Sequence of chain 1.B:
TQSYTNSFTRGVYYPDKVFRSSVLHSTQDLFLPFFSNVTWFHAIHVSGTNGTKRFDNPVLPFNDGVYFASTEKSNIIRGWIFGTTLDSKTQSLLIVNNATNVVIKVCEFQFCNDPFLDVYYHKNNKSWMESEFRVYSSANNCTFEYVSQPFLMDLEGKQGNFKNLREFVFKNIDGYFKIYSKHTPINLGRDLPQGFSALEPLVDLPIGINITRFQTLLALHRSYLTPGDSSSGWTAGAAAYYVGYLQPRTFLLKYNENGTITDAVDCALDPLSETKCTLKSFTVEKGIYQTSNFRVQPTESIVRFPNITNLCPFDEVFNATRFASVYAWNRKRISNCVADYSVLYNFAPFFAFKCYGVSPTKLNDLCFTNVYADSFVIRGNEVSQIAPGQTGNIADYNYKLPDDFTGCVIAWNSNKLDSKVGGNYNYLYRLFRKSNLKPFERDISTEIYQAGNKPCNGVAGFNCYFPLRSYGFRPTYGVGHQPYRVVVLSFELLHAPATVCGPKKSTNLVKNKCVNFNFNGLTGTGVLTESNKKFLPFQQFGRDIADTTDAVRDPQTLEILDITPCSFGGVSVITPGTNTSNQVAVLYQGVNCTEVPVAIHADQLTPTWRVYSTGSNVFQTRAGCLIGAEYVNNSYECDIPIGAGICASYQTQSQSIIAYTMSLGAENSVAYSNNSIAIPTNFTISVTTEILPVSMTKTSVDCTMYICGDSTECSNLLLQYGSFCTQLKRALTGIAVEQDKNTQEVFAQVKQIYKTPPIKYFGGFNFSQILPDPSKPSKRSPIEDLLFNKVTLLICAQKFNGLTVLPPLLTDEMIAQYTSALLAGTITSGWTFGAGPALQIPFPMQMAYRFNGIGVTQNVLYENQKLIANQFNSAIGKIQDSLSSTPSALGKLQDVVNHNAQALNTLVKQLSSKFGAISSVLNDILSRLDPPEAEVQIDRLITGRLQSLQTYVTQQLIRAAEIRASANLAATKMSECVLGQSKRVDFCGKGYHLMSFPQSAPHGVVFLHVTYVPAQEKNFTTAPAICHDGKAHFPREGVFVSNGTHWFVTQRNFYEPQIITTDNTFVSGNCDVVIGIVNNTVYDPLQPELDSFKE

Binding-site contacts:
Ligand atom C3 contacts residue ASN798 of chain 1.B at 3.8 Å.
Ligand atom O7 contacts residue ASN798 of chain 1.B at 4.4 Å.
Ligand atom C6 contacts residue SER800 of chain 1.B at 3.9 Å.
Ligand atom C1 contacts residue SER800 of chain 1.B at 3.4 Å.
Ligand atom O5 contacts residue SER800 of chain 1.B at 3.2 Å (h-bond).
Ligand atom C6 contacts residue GLN801 of chain 1.B at 3.5 Å.
Ligand atom C1 contacts residue ASN798 of chain 1.B at 1.4 Å.
Ligand atom C5 contacts residue ASN798 of chain 1.B at 3.6 Å.
Ligand atom C5 contacts residue SER800 of chain 1.B at 3.3 Å.
Ligand atom O6 contacts residue GLN801 of chain 1.B at 4.1 Å.
Ligand atom N2 contacts residue ASN798 of chain 1.B at 2.9 Å (h-bond).
Ligand atom O5 contacts residue ASN798 of chain 1.B at 2.3 Å (h-bond).
Ligand atom C4 contacts residue ASN798 of chain 1.B at 4.2 Å.
Ligand atom C7 contacts residue ASN798 of chain 1.B at 3.9 Å.
Ligand atom C2 contacts residue ASN798 of chain 1.B at 2.5 Å.

A small-molecule ligand and the protein it binds are described below.
Small molecule (SMILES): CC(=O)N[C@H]1[C@H](O[C@H]2[C@H](O)[C@@H](NC(C)=O)CO[C@@H]2CO)O[C@H](CO)[C@@H](O)[C@@H]1O